The protein below binds the small molecule below.
Small molecule (SMILES): O=C(NC[C@@H]1CCCO1)NC1CCCC1

Binding-site contacts:
Ligand atom N contacts residue LEU430 of chain 1.D at 4.2 Å.
Ligand atom C contacts residue GLU437 of chain 1.D at 3.8 Å.
Ligand atom C1 contacts residue GLU437 of chain 1.D at 3.8 Å.
Ligand atom O contacts residue LYS47 of chain 1.D at 3.1 Å (salt-bridge).
Ligand atom C3 contacts residue LEU44 of chain 1.D at 3.8 Å (hydrophobic).
Ligand atom C5 contacts residue LYS47 of chain 1.D at 3.1 Å.
Ligand atom C10 contacts residue LYS47 of chain 1.D at 3.9 Å.
Ligand atom O1 contacts residue GLU433 of chain 1.D at 4.3 Å.
Ligand atom C2 contacts residue LEU44 of chain 1.D at 4.2 Å (hydrophobic).
Ligand atom C6 contacts residue LEU430 of chain 1.D at 3.9 Å (hydrophobic).
Ligand atom C8 contacts residue TYR48 of chain 1.D at 4.4 Å (hydrophobic).
Ligand atom O contacts residue LEU44 of chain 1.D at 4.2 Å.
Ligand atom C6 contacts residue LYS47 of chain 1.D at 3.5 Å.
Ligand atom C1 contacts residue GLU433 of chain 1.D at 3.8 Å.
Ligand atom N contacts residue LYS47 of chain 1.D at 3.8 Å.
Ligand atom N1 contacts residue GLU433 of chain 1.D at 2.7 Å (salt-bridge).
Ligand atom N1 contacts residue LYS47 of chain 1.D at 3.3 Å (salt-bridge).
Ligand atom C7 contacts residue LYS47 of chain 1.D at 4.3 Å.
Ligand atom C4 contacts residue LYS47 of chain 1.D at 4.0 Å.
Ligand atom C2 contacts residue LEU399 of chain 1.D at 4.0 Å (hydrophobic).
Ligand atom C2 contacts residue VAL434 of chain 1.D at 3.9 Å (hydrophobic).
Ligand atom O contacts residue LEU399 of chain 1.D at 3.7 Å.
Ligand atom C1 contacts residue VAL434 of chain 1.D at 4.1 Å (hydrophobic).
Ligand atom C6 contacts residue GLU433 of chain 1.D at 4.1 Å.
Ligand atom O1 contacts residue LYS47 of chain 1.D at 4.0 Å.
Ligand atom C2 contacts residue GLU433 of chain 1.D at 3.8 Å.
Ligand atom N1 contacts residue TYR48 of chain 1.D at 4.0 Å.
Ligand atom C5 contacts residue GLU433 of chain 1.D at 3.0 Å.
Ligand atom C6 contacts residue TYR48 of chain 1.D at 3.2 Å (hydrophobic).
Ligand atom C5 contacts residue LEU399 of chain 1.D at 4.2 Å (hydrophobic).
Ligand atom C5 contacts residue LEU430 of chain 1.D at 3.9 Å (hydrophobic).
Ligand atom C5 contacts residue TYR48 of chain 1.D at 3.7 Å (hydrophobic).
Ligand atom N contacts residue GLU433 of chain 1.D at 2.5 Å (salt-bridge).
Ligand atom C4 contacts residue LEU44 of chain 1.D at 4.2 Å (hydrophobic).
Ligand atom C7 contacts residue LEU430 of chain 1.D at 4.2 Å (hydrophobic).
Ligand atom N1 contacts residue LEU430 of chain 1.D at 3.3 Å.
Ligand atom O contacts residue GLU433 of chain 1.D at 4.2 Å.
Ligand atom O contacts residue TYR48 of chain 1.D at 2.7 Å (h-bond).
Ligand atom C contacts residue LEU44 of chain 1.D at 4.2 Å (hydrophobic).
Ligand atom C3 contacts residue GLU433 of chain 1.D at 3.9 Å.

Sequence of chain 1.D:
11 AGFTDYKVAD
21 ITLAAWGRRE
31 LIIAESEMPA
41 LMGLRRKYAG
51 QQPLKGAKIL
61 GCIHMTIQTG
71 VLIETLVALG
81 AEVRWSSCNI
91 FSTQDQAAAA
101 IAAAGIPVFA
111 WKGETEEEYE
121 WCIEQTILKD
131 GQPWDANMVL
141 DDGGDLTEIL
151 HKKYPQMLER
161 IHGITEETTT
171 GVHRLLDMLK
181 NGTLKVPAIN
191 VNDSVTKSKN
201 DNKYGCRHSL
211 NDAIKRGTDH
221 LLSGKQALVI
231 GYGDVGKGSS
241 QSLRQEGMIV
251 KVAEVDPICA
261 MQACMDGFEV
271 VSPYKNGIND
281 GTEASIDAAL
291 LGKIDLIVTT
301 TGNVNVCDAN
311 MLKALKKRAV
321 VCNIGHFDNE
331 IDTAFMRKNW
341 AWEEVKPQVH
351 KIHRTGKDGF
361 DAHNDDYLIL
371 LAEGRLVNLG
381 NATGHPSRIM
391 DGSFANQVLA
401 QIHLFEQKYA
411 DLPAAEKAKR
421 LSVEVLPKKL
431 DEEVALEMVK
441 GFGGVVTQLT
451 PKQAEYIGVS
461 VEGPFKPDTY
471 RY